Sequence of chain 1.A:
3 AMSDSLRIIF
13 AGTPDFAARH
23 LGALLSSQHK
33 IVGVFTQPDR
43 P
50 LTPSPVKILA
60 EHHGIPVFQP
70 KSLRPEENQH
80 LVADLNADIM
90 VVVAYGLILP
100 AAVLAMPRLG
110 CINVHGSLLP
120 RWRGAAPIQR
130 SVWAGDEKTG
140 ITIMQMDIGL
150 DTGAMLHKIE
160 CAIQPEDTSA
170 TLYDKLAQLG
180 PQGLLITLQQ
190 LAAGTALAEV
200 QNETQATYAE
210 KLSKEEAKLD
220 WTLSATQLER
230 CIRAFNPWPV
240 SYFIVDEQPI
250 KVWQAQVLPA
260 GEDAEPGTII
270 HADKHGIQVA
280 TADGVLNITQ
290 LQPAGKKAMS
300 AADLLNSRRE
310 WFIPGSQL

Binding-site contacts:
Ligand atom O2' contacts residue TRP252 of chain 1.A at 2.9 Å (h-bond).
Ligand atom CD' contacts residue THR167 of chain 1.A at 4.2 Å.
Ligand atom OC' contacts residue GLU165 of chain 1.A at 3.1 Å (salt-bridge).
Ligand atom CA' contacts residue TRS1 of chain 1.C at 2.8 Å.
Ligand atom CB' contacts residue THR167 of chain 1.A at 3.8 Å.
Ligand atom CB' contacts residue TRS1 of chain 1.C at 3.4 Å.
Ligand atom CA' contacts residue ARG232 of chain 1.A at 3.1 Å.
Ligand atom CB' contacts residue TRP252 of chain 1.A at 3.7 Å (hydrophobic).
Ligand atom OC' contacts residue TRS1 of chain 1.C at 4.0 Å.
Ligand atom O2' contacts residue TRS1 of chain 1.C at 2.7 Å (h-bond).
Ligand atom OC' contacts residue THR167 of chain 1.A at 3.7 Å.
Ligand atom CD' contacts residue GLU165 of chain 1.A at 4.1 Å.
Ligand atom CB' contacts residue GLN253 of chain 1.A at 3.7 Å.
Ligand atom O2' contacts residue GLU228 of chain 1.A at 4.4 Å.
Ligand atom O2' contacts residue ILE231 of chain 1.A at 3.6 Å.
Ligand atom CB' contacts residue GLU165 of chain 1.A at 3.7 Å.
Ligand atom CD' contacts residue GLN253 of chain 1.A at 4.5 Å.
Ligand atom CA' contacts residue TRP252 of chain 1.A at 3.9 Å (hydrophobic).
Ligand atom CA' contacts residue GLU165 of chain 1.A at 3.6 Å.
Ligand atom O2' contacts residue ARG232 of chain 1.A at 3.2 Å.
Ligand atom O2' contacts residue GLN253 of chain 1.A at 3.7 Å.
Ligand atom CA' contacts residue GLN253 of chain 1.A at 4.3 Å.
Ligand atom CA' contacts residue THR167 of chain 1.A at 4.0 Å.

A small-molecule ligand and the protein it binds are described below.
Small molecule (SMILES): COCC[O-]